Sequence of chain 2.A:
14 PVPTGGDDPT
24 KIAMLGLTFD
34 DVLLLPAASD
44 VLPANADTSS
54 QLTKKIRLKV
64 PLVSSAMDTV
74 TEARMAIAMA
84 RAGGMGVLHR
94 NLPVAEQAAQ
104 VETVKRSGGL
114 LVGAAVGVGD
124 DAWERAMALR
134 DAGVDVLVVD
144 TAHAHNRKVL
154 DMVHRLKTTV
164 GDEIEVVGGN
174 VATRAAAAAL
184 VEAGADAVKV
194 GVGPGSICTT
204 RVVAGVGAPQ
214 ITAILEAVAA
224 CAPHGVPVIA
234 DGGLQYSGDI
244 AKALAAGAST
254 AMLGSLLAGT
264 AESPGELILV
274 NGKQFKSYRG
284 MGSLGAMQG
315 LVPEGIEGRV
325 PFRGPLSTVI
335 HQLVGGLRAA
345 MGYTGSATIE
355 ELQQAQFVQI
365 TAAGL

Sequence of chain 3.A:
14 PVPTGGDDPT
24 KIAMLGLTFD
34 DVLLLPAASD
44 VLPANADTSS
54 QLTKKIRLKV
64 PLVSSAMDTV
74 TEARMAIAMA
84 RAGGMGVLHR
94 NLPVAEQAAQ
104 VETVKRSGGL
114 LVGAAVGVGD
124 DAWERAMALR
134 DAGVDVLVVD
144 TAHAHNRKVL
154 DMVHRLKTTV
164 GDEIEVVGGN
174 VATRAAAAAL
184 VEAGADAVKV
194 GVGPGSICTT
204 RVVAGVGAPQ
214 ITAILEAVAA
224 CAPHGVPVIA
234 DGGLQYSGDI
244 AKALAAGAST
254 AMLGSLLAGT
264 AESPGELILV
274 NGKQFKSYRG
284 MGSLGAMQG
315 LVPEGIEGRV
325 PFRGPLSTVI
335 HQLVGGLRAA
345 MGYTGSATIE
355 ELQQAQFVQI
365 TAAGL

Binding-site contacts:
Ligand atom C06 contacts residue ALA145 of chain 2.A at 3.6 Å (hydrophobic).
Ligand atom N18 contacts residue GLU318 of chain 2.A at 3.7 Å.
Ligand atom C29 contacts residue GLY346 of chain 3.A at 3.3 Å.
Ligand atom N23 contacts residue TYR347 of chain 3.A at 3.6 Å (h-bond).
Ligand atom C13 contacts residue IMP1 of chain 2.B at 3.3 Å.
Ligand atom BR1 contacts residue ASN149 of chain 2.A at 3.2 Å.
Ligand atom C13 contacts residue ASN173 of chain 2.A at 3.3 Å.
Ligand atom C22 contacts residue TYR347 of chain 3.A at 3.5 Å (hydrophobic).
Ligand atom C16 contacts residue GLU318 of chain 2.A at 3.2 Å.
Ligand atom C26 contacts residue PRO46 of chain 3.A at 3.8 Å (hydrophobic).
Ligand atom C04 contacts residue GLY285 of chain 2.A at 3.6 Å.
Ligand atom C01 contacts residue MET290 of chain 2.A at 3.5 Å (hydrophobic).
Ligand atom C14 contacts residue ASP143 of chain 2.A at 3.4 Å.
Ligand atom C05 contacts residue IMP1 of chain 2.B at 3.7 Å.
Ligand atom C06 contacts residue IMP1 of chain 2.B at 3.8 Å.
Ligand atom C14 contacts residue THR144 of chain 2.A at 3.8 Å.
Ligand atom C25 contacts residue PRO46 of chain 3.A at 3.6 Å (hydrophobic).
Ligand atom N12 contacts residue THR144 of chain 2.A at 3.7 Å.
Ligand atom BR1 contacts residue VAL44 of chain 3.A at 3.4 Å.
Ligand atom C07 contacts residue ALA145 of chain 2.A at 3.9 Å (hydrophobic).
Ligand atom C09 contacts residue GLY285 of chain 2.A at 3.5 Å.
Ligand atom C22 contacts residue GLU318 of chain 2.A at 3.6 Å.
Ligand atom N20 contacts residue ALA145 of chain 2.A at 3.8 Å.
Ligand atom C30 contacts residue TYR347 of chain 3.A at 3.8 Å (hydrophobic).
Ligand atom C30 contacts residue GLY346 of chain 3.A at 3.7 Å.
Ligand atom C24 contacts residue PRO46 of chain 3.A at 3.9 Å (hydrophobic).
Ligand atom C13 contacts residue THR144 of chain 2.A at 3.8 Å.
Ligand atom C27 contacts residue VAL44 of chain 3.A at 3.7 Å (hydrophobic).
Ligand atom O03 contacts residue GLY285 of chain 2.A at 3.2 Å.
Ligand atom N23 contacts residue GLU318 of chain 2.A at 2.6 Å (salt-bridge).
Ligand atom C19 contacts residue GLU318 of chain 2.A at 3.5 Å.
Ligand atom O17 contacts residue GLU318 of chain 2.A at 2.2 Å (salt-bridge).
Ligand atom BR1 contacts residue SER42 of chain 3.A at 3.6 Å.
Ligand atom O03 contacts residue GLU318 of chain 2.A at 3.6 Å.
Ligand atom C10 contacts residue ALA145 of chain 2.A at 3.9 Å (hydrophobic).
Ligand atom C29 contacts residue HIS146 of chain 2.A at 3.6 Å.
Ligand atom C29 contacts residue TYR347 of chain 3.A at 3.9 Å (hydrophobic).
Ligand atom C30 contacts residue HIS146 of chain 2.A at 3.9 Å.
Ligand atom C26 contacts residue LEU45 of chain 3.A at 3.9 Å (hydrophobic).
Ligand atom C13 contacts residue ASP143 of chain 2.A at 3.9 Å.

A small-molecule ligand and the protein it binds are described below.
Small molecule (SMILES): C[C@H](Oc1ccc(-c2cn(C)cn2)cc1)C(=O)Nc1ncc(-c2ccc(Br)cc2)[nH]1